The protein below binds the small molecule below.
Small molecule (SMILES): OC[C@H]1O[C@H](OC[C@H]2O[C@@H]3O[C@H]4[C@H](O)[C@@H](O)[C@@H](O[C@H]5[C@H](O)[C@@H](O)[C@@H](O[C@H]6[C@H](O)[C@@H](O)[C@@H](O[C@H]7[C@H](O)[C@@H](O)[C@@H](O[C@H]8[C@H](O)[C@@H](O)[C@@H](O[C@H]9[C@H](O)[C@@H](O)[C@@H](O[C@H]2[C@H](O)[C@H]3O)O[C@@H]9CO)O[C@@H]8CO)O[C@@H]7CO)O[C@@H]6CO)O[C@@H]5CO)O[C@@H]4CO)[C@H](O)[C@@H](O)[C@@H]1O

Sequence of chain 1.A:
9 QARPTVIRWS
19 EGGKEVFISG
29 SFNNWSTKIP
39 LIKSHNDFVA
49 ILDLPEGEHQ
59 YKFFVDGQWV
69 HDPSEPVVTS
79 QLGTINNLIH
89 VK

Binding-site contacts:
Ligand atom O2 contacts residue TRP33 of chain 1.A at 3.6 Å.
Ligand atom C2 contacts residue ASN84 of chain 1.A at 3.2 Å.
Ligand atom O6 contacts residue TRP33 of chain 1.A at 2.7 Å (h-bond).
Ligand atom O3 contacts residue ASN84 of chain 1.A at 2.8 Å (h-bond).
Ligand atom O3 contacts residue SER78 of chain 1.A at 3.2 Å (h-bond).
Ligand atom C3 contacts residue ASN84 of chain 1.A at 3.9 Å.
Ligand atom C6 contacts residue TRP33 of chain 1.A at 3.3 Å (hydrophobic).
Ligand atom C5 contacts residue LEU80 of chain 1.A at 4.1 Å (hydrophobic).
Ligand atom O6 contacts residue THR35 of chain 1.A at 3.8 Å.
Ligand atom O6 contacts residue SER27 of chain 1.A at 3.9 Å.
Ligand atom C2 contacts residue THR82 of chain 1.A at 3.6 Å.
Ligand atom O3 contacts residue TRP67 of chain 1.A at 3.8 Å.
Ligand atom O2 contacts residue LYS60 of chain 1.A at 3.6 Å.
Ligand atom O5 contacts residue TRP67 of chain 1.A at 3.8 Å.
Ligand atom O4 contacts residue LEU80 of chain 1.A at 3.7 Å.
Ligand atom O4 contacts residue TRP67 of chain 1.A at 3.2 Å.
Ligand atom O2 contacts residue ASN84 of chain 1.A at 2.5 Å (h-bond).
Ligand atom O3 contacts residue GLN79 of chain 1.A at 3.4 Å (h-bond).
Ligand atom O3 contacts residue THR82 of chain 1.A at 3.2 Å (h-bond).
Ligand atom C5 contacts residue TRP67 of chain 1.A at 3.9 Å (hydrophobic).
Ligand atom O2 contacts residue THR82 of chain 1.A at 2.8 Å (h-bond).
Ligand atom O3 contacts residue LEU80 of chain 1.A at 3.9 Å.
Ligand atom C1 contacts residue TRP33 of chain 1.A at 3.5 Å (hydrophobic).
Ligand atom C2 contacts residue TRP33 of chain 1.A at 3.8 Å (hydrophobic).
Ligand atom C3 contacts residue GLN79 of chain 1.A at 4.0 Å.
Ligand atom O4 contacts residue LYS36 of chain 1.A at 3.1 Å (salt-bridge).
Ligand atom O3 contacts residue LYS60 of chain 1.A at 3.0 Å (salt-bridge).
Ligand atom C5 contacts residue TRP33 of chain 1.A at 3.9 Å (hydrophobic).
Ligand atom C4 contacts residue TRP33 of chain 1.A at 3.8 Å (hydrophobic).
Ligand atom C3 contacts residue THR82 of chain 1.A at 3.4 Å.
Ligand atom O3 contacts residue TRP33 of chain 1.A at 3.9 Å.
Ligand atom O6 contacts residue SER34 of chain 1.A at 4.0 Å.
Ligand atom C4 contacts residue TRP67 of chain 1.A at 3.9 Å (hydrophobic).
Ligand atom C2 contacts residue TRP67 of chain 1.A at 3.8 Å (hydrophobic).
Ligand atom O2 contacts residue GLN79 of chain 1.A at 3.5 Å.
Ligand atom O4 contacts residue THR82 of chain 1.A at 4.0 Å.
Ligand atom O2 contacts residue SER78 of chain 1.A at 3.9 Å.
Ligand atom C6 contacts residue SER27 of chain 1.A at 3.4 Å.
Ligand atom O5 contacts residue TRP33 of chain 1.A at 3.3 Å (h-bond).
Ligand atom C6 contacts residue TRP67 of chain 1.A at 3.6 Å (hydrophobic).